The small molecule below binds the protein below.
Small molecule (SMILES): CC(=O)N[C@H]1[C@H](O[C@H]2[C@H](O)[C@@H](NC(C)=O)CO[C@@H]2CO)O[C@H](CO)[C@@H](O)[C@@H]1O

Sequence of chain 1.G:
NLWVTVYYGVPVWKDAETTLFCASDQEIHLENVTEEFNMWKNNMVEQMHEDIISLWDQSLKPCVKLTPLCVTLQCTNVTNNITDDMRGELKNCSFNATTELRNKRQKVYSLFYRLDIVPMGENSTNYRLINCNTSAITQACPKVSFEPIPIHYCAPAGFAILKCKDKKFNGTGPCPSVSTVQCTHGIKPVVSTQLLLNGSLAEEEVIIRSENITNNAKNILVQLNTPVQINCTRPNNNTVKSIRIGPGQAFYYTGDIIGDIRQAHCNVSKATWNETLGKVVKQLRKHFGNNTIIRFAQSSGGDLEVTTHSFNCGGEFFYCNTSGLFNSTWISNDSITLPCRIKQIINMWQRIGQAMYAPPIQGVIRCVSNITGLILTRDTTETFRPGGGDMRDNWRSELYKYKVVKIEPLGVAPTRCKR

Binding-site contacts:
Ligand atom C3 contacts residue HIS322 of chain 1.G at 3.9 Å.
Ligand atom C1 contacts residue ASN324 of chain 1.G at 1.5 Å.
Ligand atom C7 contacts residue ASN288 of chain 1.G at 4.3 Å.
Ligand atom C4 contacts residue ASN324 of chain 1.G at 4.3 Å.
Ligand atom N2 contacts residue HIS322 of chain 1.G at 3.0 Å (h-bond).
Ligand atom O3 contacts residue HIS322 of chain 1.G at 4.3 Å.
Ligand atom C7 contacts residue HIS322 of chain 1.G at 3.9 Å.
Ligand atom C3 contacts residue ASN324 of chain 1.G at 3.9 Å.
Ligand atom O7 contacts residue ASN288 of chain 1.G at 4.2 Å.
Ligand atom C2 contacts residue HIS322 of chain 1.G at 3.9 Å.
Ligand atom O5 contacts residue SER404 of chain 1.G at 4.0 Å.
Ligand atom C8 contacts residue ASN288 of chain 1.G at 3.3 Å.
Ligand atom O7 contacts residue ASN324 of chain 1.G at 3.2 Å (h-bond).
Ligand atom O5 contacts residue ASN324 of chain 1.G at 2.5 Å (h-bond).
Ligand atom C8 contacts residue HIS322 of chain 1.G at 3.9 Å.
Ligand atom C5 contacts residue ASN324 of chain 1.G at 3.8 Å.
Ligand atom C7 contacts residue ASN324 of chain 1.G at 3.2 Å.
Ligand atom C2 contacts residue ASN324 of chain 1.G at 2.5 Å.
Ligand atom C1 contacts residue HIS322 of chain 1.G at 4.3 Å.
Ligand atom C1 contacts residue THR406 of chain 1.G at 4.1 Å.
Ligand atom C8 contacts residue THR290 of chain 1.G at 3.6 Å.
Ligand atom N2 contacts residue ASN324 of chain 1.G at 2.9 Å (h-bond).
Ligand atom C8 contacts residue ASN324 of chain 1.G at 4.3 Å.
Ligand atom O5 contacts residue THR406 of chain 1.G at 4.3 Å.